The protein below binds the small molecule below.
Small molecule (SMILES): CC(=O)N[C@@H]1[C@@H](O)[C@H](O)[C@@H](CO)O[C@H]1O

Sequence of chain 1.A:
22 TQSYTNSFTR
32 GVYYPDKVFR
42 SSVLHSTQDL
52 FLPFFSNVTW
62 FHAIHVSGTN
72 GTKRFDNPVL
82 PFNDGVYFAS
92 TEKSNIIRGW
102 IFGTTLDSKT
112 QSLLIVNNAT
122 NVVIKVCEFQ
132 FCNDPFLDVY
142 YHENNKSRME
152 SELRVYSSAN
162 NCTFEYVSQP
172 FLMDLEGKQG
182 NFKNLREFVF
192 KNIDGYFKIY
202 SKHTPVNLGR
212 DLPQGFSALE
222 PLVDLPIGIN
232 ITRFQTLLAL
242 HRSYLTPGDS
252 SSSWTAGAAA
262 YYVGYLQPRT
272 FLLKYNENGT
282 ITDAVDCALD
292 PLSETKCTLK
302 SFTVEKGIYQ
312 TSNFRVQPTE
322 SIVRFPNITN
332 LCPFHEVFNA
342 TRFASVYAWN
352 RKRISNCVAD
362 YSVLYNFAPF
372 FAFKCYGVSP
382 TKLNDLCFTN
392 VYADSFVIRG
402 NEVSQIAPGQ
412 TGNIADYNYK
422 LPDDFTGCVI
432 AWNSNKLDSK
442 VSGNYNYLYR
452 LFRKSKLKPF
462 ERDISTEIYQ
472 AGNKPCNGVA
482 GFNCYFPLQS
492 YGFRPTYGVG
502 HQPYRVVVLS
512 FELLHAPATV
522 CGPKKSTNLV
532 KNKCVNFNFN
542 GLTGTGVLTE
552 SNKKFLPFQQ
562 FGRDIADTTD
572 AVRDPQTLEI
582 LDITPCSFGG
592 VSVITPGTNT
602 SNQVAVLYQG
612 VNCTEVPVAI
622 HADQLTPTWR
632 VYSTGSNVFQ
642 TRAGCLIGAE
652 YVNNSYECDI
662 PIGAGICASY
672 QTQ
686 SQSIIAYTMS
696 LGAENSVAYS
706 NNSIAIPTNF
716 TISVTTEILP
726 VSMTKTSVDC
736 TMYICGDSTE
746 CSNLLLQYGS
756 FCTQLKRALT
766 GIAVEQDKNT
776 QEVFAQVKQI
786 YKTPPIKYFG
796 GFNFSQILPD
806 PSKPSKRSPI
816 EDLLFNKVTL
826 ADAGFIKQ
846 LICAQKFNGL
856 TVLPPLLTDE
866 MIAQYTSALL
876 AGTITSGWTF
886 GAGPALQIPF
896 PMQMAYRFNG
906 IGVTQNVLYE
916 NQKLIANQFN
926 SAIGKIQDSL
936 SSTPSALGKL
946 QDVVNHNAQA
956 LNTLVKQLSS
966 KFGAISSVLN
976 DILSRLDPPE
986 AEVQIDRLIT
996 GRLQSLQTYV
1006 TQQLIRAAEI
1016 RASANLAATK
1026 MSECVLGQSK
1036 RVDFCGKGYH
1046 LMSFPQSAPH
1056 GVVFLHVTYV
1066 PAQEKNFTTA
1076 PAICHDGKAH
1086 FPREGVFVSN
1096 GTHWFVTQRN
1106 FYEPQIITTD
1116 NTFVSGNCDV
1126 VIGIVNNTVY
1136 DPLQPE

Binding-site contacts:
Ligand atom O5 contacts residue ASN146 of chain 1.A at 2.4 Å (h-bond).
Ligand atom C2 contacts residue ASN146 of chain 1.A at 2.4 Å.
Ligand atom C1 contacts residue ASN146 of chain 1.A at 1.4 Å.
Ligand atom C5 contacts residue ASN146 of chain 1.A at 3.7 Å.
Ligand atom O7 contacts residue ASN146 of chain 1.A at 3.8 Å.
Ligand atom C6 contacts residue ASN146 of chain 1.A at 4.4 Å.
Ligand atom O6 contacts residue LYS147 of chain 1.A at 4.3 Å.
Ligand atom O5 contacts residue LYS147 of chain 1.A at 4.4 Å.
Ligand atom C3 contacts residue ASN146 of chain 1.A at 3.8 Å.
Ligand atom N2 contacts residue ASN146 of chain 1.A at 2.9 Å (h-bond).
Ligand atom C4 contacts residue ASN146 of chain 1.A at 4.2 Å.
Ligand atom C7 contacts residue ASN146 of chain 1.A at 3.5 Å.
Ligand atom O6 contacts residue ASN146 of chain 1.A at 4.0 Å.